A protein and the small-molecule ligand that binds it are described below.
Small molecule (SMILES): CCCc1sc(-c2ccc(OC)c(OCCNS(C)(=O)=O)c2)nc1CSc1nc(N)cc(N)n1

Binding-site contacts:
Ligand atom N3 contacts residue GLN117 of chain 1.A at 3.0 Å (h-bond).
Ligand atom OAG contacts residue LYS227 of chain 1.A at 3.2 Å (salt-bridge).
Ligand atom C5 contacts residue GLU73 of chain 1.A at 3.8 Å.
Ligand atom NAS contacts residue TYR224 of chain 1.A at 3.4 Å (h-bond).
Ligand atom CBC contacts residue PRO109 of chain 1.A at 3.7 Å (hydrophobic).
Ligand atom CAM contacts residue SER166 of chain 1.A at 3.8 Å.
Ligand atom C2 contacts residue PHE157 of chain 1.A at 3.1 Å (hydrophobic).
Ligand atom NAE contacts residue GLN117 of chain 1.A at 3.1 Å (h-bond).
Ligand atom C6 contacts residue PHE157 of chain 1.A at 3.7 Å (hydrophobic).
Ligand atom N3 contacts residue PHE157 of chain 1.A at 2.9 Å.
Ligand atom CAP contacts residue PHE157 of chain 1.A at 3.7 Å (hydrophobic).
Ligand atom NAE contacts residue ASP153 of chain 1.A at 2.9 Å (salt-bridge).
Ligand atom CAH contacts residue TYR106 of chain 1.A at 3.4 Å (hydrophobic).
Ligand atom NAE contacts residue PHE157 of chain 1.A at 3.6 Å.
Ligand atom NAD contacts residue GLU73 of chain 1.A at 3.2 Å (salt-bridge).
Ligand atom CAB contacts residue TYR106 of chain 1.A at 3.1 Å (hydrophobic).
Ligand atom OAF contacts residue SER164 of chain 1.A at 3.4 Å.
Ligand atom CAL contacts residue LEU102 of chain 1.A at 3.6 Å (hydrophobic).
Ligand atom C6 contacts residue VAL75 of chain 1.A at 3.8 Å (hydrophobic).
Ligand atom C5 contacts residue VAL75 of chain 1.A at 3.8 Å (hydrophobic).
Ligand atom SAX contacts residue TYR106 of chain 1.A at 3.6 Å.
Ligand atom OAU contacts residue PRO109 of chain 1.A at 3.4 Å.
Ligand atom CAO contacts residue LEU102 of chain 1.A at 3.6 Å (hydrophobic).
Ligand atom SAW contacts residue GLN117 of chain 1.A at 3.6 Å (h-bond).
Ligand atom C4 contacts residue PHE157 of chain 1.A at 3.2 Å (hydrophobic).
Ligand atom OAG contacts residue SER164 of chain 1.A at 3.1 Å (h-bond).
Ligand atom SAW contacts residue PHE157 of chain 1.A at 3.4 Å.
Ligand atom CAL contacts residue TYR106 of chain 1.A at 3.4 Å (hydrophobic).
Ligand atom CBG contacts residue MET105 of chain 1.A at 3.7 Å (hydrophobic).
Ligand atom C4 contacts residue GLN117 of chain 1.A at 3.8 Å.
Ligand atom OAG contacts residue TYR224 of chain 1.A at 3.2 Å.
Ligand atom NAD contacts residue VAL75 of chain 1.A at 3.0 Å.
Ligand atom C5 contacts residue PHE157 of chain 1.A at 3.5 Å (hydrophobic).
Ligand atom N1 contacts residue PHE157 of chain 1.A at 3.7 Å.
Ligand atom NAD contacts residue ARG148 of chain 1.A at 3.7 Å.
Ligand atom OAV contacts residue PRO109 of chain 1.A at 3.7 Å.
Ligand atom CAC contacts residue TYR224 of chain 1.A at 3.7 Å (hydrophobic).
Ligand atom CAI contacts residue TYR106 of chain 1.A at 3.6 Å (hydrophobic).
Ligand atom C2 contacts residue GLN117 of chain 1.A at 3.5 Å.
Ligand atom CAP contacts residue TYR224 of chain 1.A at 3.8 Å (hydrophobic).

Sequence of chain 1.A:
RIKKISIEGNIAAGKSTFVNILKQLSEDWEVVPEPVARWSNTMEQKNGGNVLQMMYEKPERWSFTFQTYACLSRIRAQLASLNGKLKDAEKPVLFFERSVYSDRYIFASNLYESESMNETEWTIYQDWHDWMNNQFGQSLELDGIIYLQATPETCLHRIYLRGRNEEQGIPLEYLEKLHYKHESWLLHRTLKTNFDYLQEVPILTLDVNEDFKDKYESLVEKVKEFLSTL